The small molecule below binds the protein below.
Small molecule (SMILES): C[C@H]1CCC[C@H](O)CCC/C=C/c2cc(O)cc(O)c2C(=O)O1

Binding-site contacts:
Ligand atom CAV contacts residue ASP32 of chain 1.A at 4.0 Å.
Ligand atom CAR contacts residue PRO188 of chain 1.A at 4.0 Å (hydrophobic).
Ligand atom OAC contacts residue PRO188 of chain 1.A at 3.4 Å.
Ligand atom CAL contacts residue MET151 of chain 1.A at 3.9 Å (hydrophobic).
Ligand atom CAL contacts residue SER155 of chain 1.A at 3.4 Å.
Ligand atom CAQ contacts residue GLY33 of chain 1.A at 4.0 Å.
Ligand atom OAD contacts residue TRP183 of chain 1.A at 3.0 Å (h-bond).
Ligand atom CAV contacts residue HIS241 of chain 1.A at 3.5 Å.
Ligand atom CAN contacts residue HIS241 of chain 1.A at 4.0 Å.
Ligand atom CAU contacts residue ALA103 of chain 1.A at 3.6 Å (hydrophobic).
Ligand atom OAD contacts residue GLY33 of chain 1.A at 3.5 Å.
Ligand atom OAB contacts residue GLY33 of chain 1.A at 2.8 Å (h-bond).
Ligand atom OAE contacts residue ASN154 of chain 1.A at 3.4 Å (h-bond).
Ligand atom OAC contacts residue PRO192 of chain 1.A at 3.1 Å.
Ligand atom CAO contacts residue SER155 of chain 1.A at 3.5 Å.
Ligand atom OAB contacts residue TRP183 of chain 1.A at 4.0 Å.
Ligand atom CAQ contacts residue TRP183 of chain 1.A at 4.0 Å (hydrophobic).
Ligand atom CAI contacts residue PRO129 of chain 1.A at 3.9 Å (hydrophobic).
Ligand atom OAE contacts residue ALA158 of chain 1.A at 3.8 Å.
Ligand atom CAU contacts residue TRP183 of chain 1.A at 3.7 Å (hydrophobic).
Ligand atom CAM contacts residue PHE242 of chain 1.A at 3.6 Å (hydrophobic).
Ligand atom CAR contacts residue PRO129 of chain 1.A at 3.9 Å (hydrophobic).
Ligand atom CAQ contacts residue ALA103 of chain 1.A at 3.1 Å (hydrophobic).
Ligand atom CAM contacts residue HIS241 of chain 1.A at 3.1 Å.
Ligand atom CAF contacts residue LEU136 of chain 1.A at 4.0 Å (hydrophobic).
Ligand atom OAP contacts residue ALA103 of chain 1.A at 3.8 Å.
Ligand atom OAP contacts residue HIS241 of chain 1.A at 3.1 Å (h-bond).
Ligand atom OAB contacts residue ASP32 of chain 1.A at 4.0 Å.
Ligand atom CAA contacts residue LEU34 of chain 1.A at 3.5 Å (hydrophobic).
Ligand atom OAD contacts residue TYR187 of chain 1.A at 3.6 Å.
Ligand atom CAS contacts residue TRP183 of chain 1.A at 3.4 Å (hydrophobic).
Ligand atom CAA contacts residue TRP183 of chain 1.A at 3.6 Å (hydrophobic).
Ligand atom CAQ contacts residue HIS241 of chain 1.A at 3.8 Å.
Ligand atom OAC contacts residue ILE191 of chain 1.A at 3.9 Å.
Ligand atom CAJ contacts residue PHE220 of chain 1.A at 3.7 Å (hydrophobic).
Ligand atom OAC contacts residue PRO129 of chain 1.A at 3.9 Å.
Ligand atom OAB contacts residue ALA103 of chain 1.A at 2.8 Å.
Ligand atom OAB contacts residue SER104 of chain 1.A at 3.7 Å.
Ligand atom CAH contacts residue ILE191 of chain 1.A at 3.7 Å (hydrophobic).
Ligand atom OAD contacts residue SER104 of chain 1.A at 3.1 Å (h-bond).

Sequence of chain 1.A:
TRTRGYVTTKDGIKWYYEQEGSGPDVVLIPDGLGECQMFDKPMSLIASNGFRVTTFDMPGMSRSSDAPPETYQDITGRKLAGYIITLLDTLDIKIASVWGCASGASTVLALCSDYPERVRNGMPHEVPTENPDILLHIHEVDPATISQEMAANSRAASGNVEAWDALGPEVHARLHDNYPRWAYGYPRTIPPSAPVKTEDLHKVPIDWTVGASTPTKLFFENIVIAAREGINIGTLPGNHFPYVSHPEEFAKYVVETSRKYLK